Sequence of chain 1.A:
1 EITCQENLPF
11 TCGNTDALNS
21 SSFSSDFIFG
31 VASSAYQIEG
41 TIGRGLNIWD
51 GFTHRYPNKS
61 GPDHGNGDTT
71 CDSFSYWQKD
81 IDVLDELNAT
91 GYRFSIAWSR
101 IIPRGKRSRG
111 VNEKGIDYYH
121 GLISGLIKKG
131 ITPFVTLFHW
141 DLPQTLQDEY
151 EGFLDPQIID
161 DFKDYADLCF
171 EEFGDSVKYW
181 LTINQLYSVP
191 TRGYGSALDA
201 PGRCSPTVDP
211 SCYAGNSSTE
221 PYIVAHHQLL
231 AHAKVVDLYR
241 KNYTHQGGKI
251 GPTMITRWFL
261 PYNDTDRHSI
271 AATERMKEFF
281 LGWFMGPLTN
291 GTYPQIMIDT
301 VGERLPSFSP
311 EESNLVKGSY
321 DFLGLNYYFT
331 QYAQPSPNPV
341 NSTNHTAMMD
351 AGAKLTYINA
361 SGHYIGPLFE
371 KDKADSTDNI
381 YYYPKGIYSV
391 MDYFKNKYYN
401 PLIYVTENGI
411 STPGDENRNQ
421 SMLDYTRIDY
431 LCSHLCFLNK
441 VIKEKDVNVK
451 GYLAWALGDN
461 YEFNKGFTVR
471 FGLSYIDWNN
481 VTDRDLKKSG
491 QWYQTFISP

This protein binds this small molecule.
Small molecule (SMILES): CC(=O)N[C@H]1[C@H](O[C@H]2[C@H](O)[C@@H](NC(C)=O)CO[C@@H]2CO)O[C@H](CO)[C@@H](O)[C@@H]1O

Binding-site contacts:
Ligand atom O7 contacts residue TYR262 of chain 1.A at 3.7 Å.
Ligand atom O7 contacts residue ASN263 of chain 1.A at 3.5 Å.
Ligand atom C1 contacts residue ASN359 of chain 1.A at 1.5 Å.
Ligand atom C8 contacts residue ALA360 of chain 1.A at 4.0 Å (hydrophobic).
Ligand atom O7 contacts residue ASP264 of chain 1.A at 2.9 Å (salt-bridge).
Ligand atom C3 contacts residue ASN359 of chain 1.A at 3.8 Å.
Ligand atom C8 contacts residue SER361 of chain 1.A at 4.1 Å.
Ligand atom O5 contacts residue ASN359 of chain 1.A at 2.3 Å (h-bond).
Ligand atom C5 contacts residue ASN359 of chain 1.A at 3.6 Å.
Ligand atom O7 contacts residue ASN359 of chain 1.A at 3.8 Å.
Ligand atom N2 contacts residue SER361 of chain 1.A at 3.0 Å (h-bond).
Ligand atom O7 contacts residue PRO261 of chain 1.A at 4.4 Å.
Ligand atom C1 contacts residue SER361 of chain 1.A at 3.5 Å.
Ligand atom C4 contacts residue ASN359 of chain 1.A at 4.2 Å.
Ligand atom C7 contacts residue ASP264 of chain 1.A at 3.8 Å.
Ligand atom O5 contacts residue TYR332 of chain 1.A at 4.2 Å.
Ligand atom C5 contacts residue HIS363 of chain 1.A at 3.9 Å.
Ligand atom O5 contacts residue HIS363 of chain 1.A at 3.6 Å.
Ligand atom C6 contacts residue HIS363 of chain 1.A at 3.5 Å.
Ligand atom C2 contacts residue SER361 of chain 1.A at 3.6 Å.
Ligand atom C8 contacts residue TYR262 of chain 1.A at 4.0 Å (hydrophobic).
Ligand atom C8 contacts residue ASP264 of chain 1.A at 4.2 Å.
Ligand atom O3 contacts residue ASP264 of chain 1.A at 4.3 Å.
Ligand atom C2 contacts residue ASN359 of chain 1.A at 2.5 Å.
Ligand atom C8 contacts residue ASN263 of chain 1.A at 3.5 Å.
Ligand atom N2 contacts residue ASN359 of chain 1.A at 2.9 Å (h-bond).
Ligand atom C3 contacts residue SER361 of chain 1.A at 3.8 Å.
Ligand atom C7 contacts residue TYR262 of chain 1.A at 3.9 Å (hydrophobic).
Ligand atom C7 contacts residue SER361 of chain 1.A at 4.1 Å.
Ligand atom C7 contacts residue ASN263 of chain 1.A at 4.0 Å.
Ligand atom C7 contacts residue ASN359 of chain 1.A at 3.5 Å.
Ligand atom C1 contacts residue HIS363 of chain 1.A at 3.8 Å.
Ligand atom O6 contacts residue HIS363 of chain 1.A at 4.0 Å.